Sequence of chain 48.K:
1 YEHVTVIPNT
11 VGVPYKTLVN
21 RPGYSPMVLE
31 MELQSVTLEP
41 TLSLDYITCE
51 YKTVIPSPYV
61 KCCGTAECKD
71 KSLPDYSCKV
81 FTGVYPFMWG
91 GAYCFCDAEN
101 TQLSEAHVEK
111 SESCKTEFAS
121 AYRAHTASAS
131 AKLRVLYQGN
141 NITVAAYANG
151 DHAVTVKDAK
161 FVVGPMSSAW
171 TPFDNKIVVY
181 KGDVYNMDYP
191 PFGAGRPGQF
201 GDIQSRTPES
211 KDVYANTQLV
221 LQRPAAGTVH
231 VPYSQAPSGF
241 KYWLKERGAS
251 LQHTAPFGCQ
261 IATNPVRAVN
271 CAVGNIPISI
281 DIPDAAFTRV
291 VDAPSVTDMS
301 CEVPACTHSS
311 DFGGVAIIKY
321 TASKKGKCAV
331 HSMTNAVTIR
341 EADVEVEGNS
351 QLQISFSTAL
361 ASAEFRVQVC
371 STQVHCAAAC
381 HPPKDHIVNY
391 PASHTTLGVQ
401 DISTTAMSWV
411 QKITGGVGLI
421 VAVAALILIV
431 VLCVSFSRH

Sequence of chain 48.L:
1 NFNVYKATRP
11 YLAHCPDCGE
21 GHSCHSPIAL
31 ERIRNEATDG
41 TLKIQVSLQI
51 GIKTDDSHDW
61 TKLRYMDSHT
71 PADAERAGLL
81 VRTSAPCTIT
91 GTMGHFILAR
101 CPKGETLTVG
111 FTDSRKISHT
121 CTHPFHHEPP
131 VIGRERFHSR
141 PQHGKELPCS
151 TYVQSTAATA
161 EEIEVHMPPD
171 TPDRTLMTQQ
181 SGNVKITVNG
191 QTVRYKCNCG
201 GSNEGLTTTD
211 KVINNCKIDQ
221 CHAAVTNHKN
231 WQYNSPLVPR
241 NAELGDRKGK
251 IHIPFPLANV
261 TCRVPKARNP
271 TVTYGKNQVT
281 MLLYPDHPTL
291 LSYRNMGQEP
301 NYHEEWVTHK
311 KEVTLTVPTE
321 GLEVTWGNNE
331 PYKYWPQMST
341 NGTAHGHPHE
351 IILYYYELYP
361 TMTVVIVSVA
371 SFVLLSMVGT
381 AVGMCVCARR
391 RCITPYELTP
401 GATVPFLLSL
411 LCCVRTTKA

This small molecule binds to this protein.
Small molecule (SMILES): CC(=O)N[C@@H]1[C@@H](O)[C@H](O)[C@@H](CO)O[C@H]1O

Binding-site contacts:
Ligand atom N2 contacts residue ASN259 of chain 48.L at 2.9 Å (h-bond).
Ligand atom C4 contacts residue ASN259 of chain 48.L at 4.2 Å.
Ligand atom C8 contacts residue ASN259 of chain 48.L at 4.4 Å.
Ligand atom C2 contacts residue ASN259 of chain 48.L at 2.4 Å.
Ligand atom C1 contacts residue ASN259 of chain 48.L at 1.4 Å.
Ligand atom O7 contacts residue THR116 of chain 48.K at 3.9 Å.
Ligand atom O6 contacts residue ASN259 of chain 48.L at 4.2 Å.
Ligand atom O5 contacts residue ASN259 of chain 48.L at 2.3 Å (h-bond).
Ligand atom C8 contacts residue LYS181 of chain 48.K at 4.3 Å.
Ligand atom C3 contacts residue ASN259 of chain 48.L at 3.8 Å.
Ligand atom C7 contacts residue ASN259 of chain 48.L at 3.1 Å.
Ligand atom C5 contacts residue ASN259 of chain 48.L at 3.7 Å.
Ligand atom O7 contacts residue LYS181 of chain 48.K at 4.3 Å.
Ligand atom O7 contacts residue ASN259 of chain 48.L at 2.9 Å (h-bond).